Sequence of chain 1.D:
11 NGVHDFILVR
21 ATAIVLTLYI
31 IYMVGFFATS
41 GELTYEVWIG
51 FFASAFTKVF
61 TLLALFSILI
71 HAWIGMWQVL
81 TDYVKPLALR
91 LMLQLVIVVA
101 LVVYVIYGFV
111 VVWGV

Sequence of chain 1.C:
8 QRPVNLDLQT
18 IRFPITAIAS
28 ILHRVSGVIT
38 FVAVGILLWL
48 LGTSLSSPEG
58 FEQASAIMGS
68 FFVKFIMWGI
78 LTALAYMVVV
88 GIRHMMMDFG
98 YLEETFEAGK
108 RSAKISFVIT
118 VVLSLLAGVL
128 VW

Binding-site contacts:
Ligand atom C6 contacts residue HEM1 of chain 1.S at 3.2 Å.
Ligand atom C6 contacts residue HIS207 of chain 1.B at 3.7 Å.
Ligand atom C12 contacts residue PRO160 of chain 1.B at 3.5 Å (hydrophobic).
Ligand atom C1 contacts residue ARG31 of chain 1.C at 3.5 Å.
Ligand atom S4 contacts residue SER27 of chain 1.C at 3.5 Å (h-bond).
Ligand atom C16 contacts residue ILE28 of chain 1.C at 3.6 Å (hydrophobic).
Ligand atom O7 contacts residue HIS207 of chain 1.B at 3.7 Å.
Ligand atom C8 contacts residue ILE28 of chain 1.C at 3.8 Å (hydrophobic).
Ligand atom C2 contacts residue ARG31 of chain 1.C at 3.5 Å.
Ligand atom C5 contacts residue HIS207 of chain 1.B at 4.0 Å.
Ligand atom C16 contacts residue TRP164 of chain 1.B at 4.0 Å (hydrophobic).
Ligand atom C1 contacts residue TRP164 of chain 1.B at 3.5 Å (hydrophobic).
Ligand atom C5 contacts residue HEM1 of chain 1.S at 4.0 Å.
Ligand atom C1 contacts residue SER161 of chain 1.B at 3.6 Å.
Ligand atom C2 contacts residue ILE209 of chain 1.B at 4.0 Å (hydrophobic).
Ligand atom C8 contacts residue PRO160 of chain 1.B at 3.8 Å (hydrophobic).
Ligand atom C13 contacts residue PRO160 of chain 1.B at 4.1 Å (hydrophobic).
Ligand atom N10 contacts residue PRO160 of chain 1.B at 3.8 Å.
Ligand atom C3 contacts residue ARG31 of chain 1.C at 3.9 Å.
Ligand atom O7 contacts residue ARG31 of chain 1.C at 3.5 Å (salt-bridge).
Ligand atom C3 contacts residue TYR83 of chain 1.D at 3.9 Å (hydrophobic).
Ligand atom C12 contacts residue ILE28 of chain 1.C at 4.1 Å (hydrophobic).
Ligand atom C3 contacts residue ILE209 of chain 1.B at 4.1 Å (hydrophobic).
Ligand atom C15 contacts residue TRP164 of chain 1.B at 3.9 Å (hydrophobic).
Ligand atom C5 contacts residue SER27 of chain 1.C at 3.1 Å.
Ligand atom C8 contacts residue TRP164 of chain 1.B at 3.9 Å (hydrophobic).
Ligand atom S4 contacts residue ILE28 of chain 1.C at 3.7 Å.
Ligand atom O9 contacts residue ILE28 of chain 1.C at 4.0 Å.
Ligand atom C13 contacts residue PHE20 of chain 1.C at 3.6 Å (hydrophobic).
Ligand atom O9 contacts residue PRO160 of chain 1.B at 3.9 Å.
Ligand atom S4 contacts residue ARG31 of chain 1.C at 4.0 Å.
Ligand atom O9 contacts residue TYR83 of chain 1.D at 2.6 Å (h-bond).
Ligand atom C6 contacts residue ARG31 of chain 1.C at 3.8 Å.
Ligand atom C8 contacts residue TYR83 of chain 1.D at 3.5 Å (hydrophobic).
Ligand atom C11 contacts residue ILE28 of chain 1.C at 3.6 Å (hydrophobic).
Ligand atom C14 contacts residue PHE20 of chain 1.C at 4.0 Å (hydrophobic).
Ligand atom N10 contacts residue ILE28 of chain 1.C at 3.5 Å.
Ligand atom C1 contacts residue ASP82 of chain 1.D at 3.2 Å.
Ligand atom O9 contacts residue TRP164 of chain 1.B at 2.9 Å (h-bond).
Ligand atom C11 contacts residue PRO160 of chain 1.B at 3.7 Å (hydrophobic).

Sequence of chain 1.B:
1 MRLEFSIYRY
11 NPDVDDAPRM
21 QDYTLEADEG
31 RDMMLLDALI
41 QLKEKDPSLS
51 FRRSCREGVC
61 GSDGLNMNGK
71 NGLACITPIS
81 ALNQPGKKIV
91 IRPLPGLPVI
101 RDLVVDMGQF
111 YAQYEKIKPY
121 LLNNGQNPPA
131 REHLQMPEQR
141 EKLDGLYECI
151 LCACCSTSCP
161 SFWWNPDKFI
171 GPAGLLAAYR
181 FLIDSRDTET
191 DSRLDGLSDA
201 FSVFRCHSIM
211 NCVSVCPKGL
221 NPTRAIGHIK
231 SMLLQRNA

The protein below binds the small molecule below.
Small molecule (SMILES): CC1=C(C(=O)Nc2ccccc2)SCCO1